Binding-site contacts:
Ligand atom CE2 contacts residue LEU100 of chain 1.A at 3.6 Å (hydrophobic).
Ligand atom OP3 contacts residue GLY213 of chain 1.A at 2.8 Å (h-bond).
Ligand atom O3 contacts residue ILE232 of chain 1.A at 3.9 Å.
Ligand atom CD2 contacts residue LEU100 of chain 1.A at 4.0 Å (hydrophobic).
Ligand atom CE3 contacts residue TYR175 of chain 1.A at 3.6 Å (hydrophobic).
Ligand atom CE2 contacts residue ASP60 of chain 1.A at 3.7 Å.
Ligand atom CZ2 contacts residue ALA129 of chain 1.A at 3.9 Å (hydrophobic).
Ligand atom CZ2 contacts residue LEU100 of chain 1.A at 3.7 Å (hydrophobic).
Ligand atom P contacts residue GLY213 of chain 1.A at 3.8 Å.
Ligand atom P contacts residue PHE212 of chain 1.A at 4.1 Å.
Ligand atom CH2 contacts residue ALA59 of chain 1.A at 4.0 Å (hydrophobic).
Ligand atom CZ3 contacts residue ILE153 of chain 1.A at 3.6 Å (hydrophobic).
Ligand atom OP2 contacts residue GLY213 of chain 1.A at 3.9 Å.
Ligand atom C3 contacts residue PHE22 of chain 1.A at 4.1 Å (hydrophobic).
Ligand atom NE1 contacts residue ASP60 of chain 1.A at 3.1 Å (salt-bridge).
Ligand atom CZ2 contacts residue ALA59 of chain 1.A at 3.9 Å (hydrophobic).
Ligand atom NE1 contacts residue LEU100 of chain 1.A at 3.6 Å.
Ligand atom OP4 contacts residue TYR175 of chain 1.A at 3.9 Å.
Ligand atom O2 contacts residue ILE64 of chain 1.A at 3.9 Å.
Ligand atom OP2 contacts residue SER235 of chain 1.A at 3.4 Å (h-bond).
Ligand atom CD1 contacts residue PHE22 of chain 1.A at 3.7 Å (hydrophobic).
Ligand atom CH2 contacts residue LEU100 of chain 1.A at 3.9 Å (hydrophobic).
Ligand atom CZ2 contacts residue ASP60 of chain 1.A at 3.7 Å.
Ligand atom CD1 contacts residue LEU100 of chain 1.A at 4.1 Å (hydrophobic).
Ligand atom CH2 contacts residue ALA129 of chain 1.A at 3.8 Å (hydrophobic).
Ligand atom O3 contacts residue TYR175 of chain 1.A at 2.7 Å (h-bond).
Ligand atom C2 contacts residue TYR175 of chain 1.A at 3.5 Å (hydrophobic).
Ligand atom C1 contacts residue GLY234 of chain 1.A at 3.9 Å.
Ligand atom OP2 contacts residue GLY234 of chain 1.A at 2.9 Å (h-bond).
Ligand atom P contacts residue SER235 of chain 1.A at 3.6 Å.
Ligand atom C1 contacts residue TYR175 of chain 1.A at 3.4 Å (hydrophobic).
Ligand atom OP3 contacts residue SER235 of chain 1.A at 4.1 Å.
Ligand atom OP3 contacts residue PHE212 of chain 1.A at 3.5 Å.
Ligand atom OP2 contacts residue SER233 of chain 1.A at 3.9 Å.
Ligand atom CZ2 contacts residue TYR102 of chain 1.A at 4.1 Å (hydrophobic).
Ligand atom OP4 contacts residue PHE212 of chain 1.A at 3.5 Å (h-bond).
Ligand atom OP1 contacts residue GLY234 of chain 1.A at 3.7 Å.
Ligand atom P contacts residue GLY234 of chain 1.A at 3.9 Å.
Ligand atom OP1 contacts residue SER235 of chain 1.A at 2.7 Å (h-bond).
Ligand atom C3 contacts residue TYR175 of chain 1.A at 3.7 Å (hydrophobic).

Sequence of chain 1.A:
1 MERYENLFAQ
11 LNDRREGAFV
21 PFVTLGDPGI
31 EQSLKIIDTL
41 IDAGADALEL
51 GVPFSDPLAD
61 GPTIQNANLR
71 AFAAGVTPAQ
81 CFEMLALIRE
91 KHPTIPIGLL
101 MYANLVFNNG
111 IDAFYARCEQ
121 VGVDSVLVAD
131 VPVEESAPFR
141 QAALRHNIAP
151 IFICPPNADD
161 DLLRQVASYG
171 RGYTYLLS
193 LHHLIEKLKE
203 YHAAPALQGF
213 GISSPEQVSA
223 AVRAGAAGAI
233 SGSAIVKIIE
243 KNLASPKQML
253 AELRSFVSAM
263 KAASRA

The protein below binds the small molecule below.
Small molecule (SMILES): O=P(O)(O)OC[C@@H](O)[C@@H](O)c1c[nH]c2ccccc12